Binding-site contacts:
Ligand atom C20 contacts residue ALA351 of chain 1.B at 3.8 Å (hydrophobic).
Ligand atom C20 contacts residue MET355 of chain 1.B at 3.5 Å (hydrophobic).
Ligand atom O5 contacts residue GLU352 of chain 1.B at 3.6 Å.
Ligand atom C29 contacts residue TRP79 of chain 1.B at 3.6 Å (hydrophobic).
Ligand atom C30 contacts residue THR139 of chain 1.B at 3.7 Å.
Ligand atom C27 contacts residue ALA86 of chain 1.B at 3.5 Å (hydrophobic).
Ligand atom O6 contacts residue GLU352 of chain 1.B at 3.0 Å (salt-bridge).
Ligand atom C30 contacts residue GLU352 of chain 1.B at 3.8 Å.
Ligand atom C33 contacts residue TRP120 of chain 1.B at 3.4 Å (hydrophobic).
Ligand atom C33 contacts residue PHE90 of chain 1.B at 3.3 Å (hydrophobic).
Ligand atom O10 contacts residue ILE117 of chain 1.B at 3.6 Å.
Ligand atom O10 contacts residue TRP120 of chain 1.B at 3.8 Å.
Ligand atom C29 contacts residue HIS25 of chain 1.B at 3.6 Å.
Ligand atom C32 contacts residue ALA86 of chain 1.B at 3.5 Å (hydrophobic).
Ligand atom C21 contacts residue GLU81 of chain 1.B at 3.6 Å.
Ligand atom O5 contacts residue ALA351 of chain 1.B at 3.2 Å.
Ligand atom O6 contacts residue ALA351 of chain 1.B at 3.2 Å (h-bond).
Ligand atom C9 contacts residue GLN83 of chain 1.B at 3.9 Å.
Ligand atom O11 contacts residue GLN83 of chain 1.B at 2.7 Å (h-bond).
Ligand atom C34 contacts residue LEU207 of chain 1.B at 3.4 Å (hydrophobic).
Ligand atom C28 contacts residue ALA265 of chain 1.B at 3.4 Å (hydrophobic).
Ligand atom C30 contacts residue PHE140 of chain 1.B at 3.6 Å (hydrophobic).
Ligand atom O12 contacts residue GLN83 of chain 1.B at 3.0 Å (h-bond).
Ligand atom C12 contacts residue LEU207 of chain 1.B at 3.6 Å (hydrophobic).
Ligand atom O8 contacts residue HIS25 of chain 1.B at 2.7 Å (h-bond).
Ligand atom C14 contacts residue GLN83 of chain 1.B at 3.6 Å.
Ligand atom C27 contacts residue PRO80 of chain 1.B at 3.2 Å (hydrophobic).
Ligand atom C13 contacts residue PHE146 of chain 1.B at 3.8 Å (hydrophobic).
Ligand atom C31 contacts residue GLU352 of chain 1.B at 3.5 Å.
Ligand atom C15 contacts residue GLN83 of chain 1.B at 3.5 Å.
Ligand atom C23 contacts residue HIS25 of chain 1.B at 3.5 Å.
Ligand atom O1 contacts residue PHE146 of chain 1.B at 3.2 Å.
Ligand atom O4 contacts residue GLN83 of chain 1.B at 3.6 Å.
Ligand atom O6 contacts residue ILE350 of chain 1.B at 3.8 Å.
Ligand atom C35 contacts residue LEU207 of chain 1.B at 3.5 Å (hydrophobic).
Ligand atom O11 contacts residue MET87 of chain 1.B at 3.2 Å.
Ligand atom C20 contacts residue GLU352 of chain 1.B at 3.7 Å.
Ligand atom C16 contacts residue GLU352 of chain 1.B at 3.8 Å.
Ligand atom C36 contacts residue ALA142 of chain 1.B at 3.7 Å (hydrophobic).
Ligand atom C21 contacts residue GLN83 of chain 1.B at 3.8 Å.

Sequence of chain 1.B:
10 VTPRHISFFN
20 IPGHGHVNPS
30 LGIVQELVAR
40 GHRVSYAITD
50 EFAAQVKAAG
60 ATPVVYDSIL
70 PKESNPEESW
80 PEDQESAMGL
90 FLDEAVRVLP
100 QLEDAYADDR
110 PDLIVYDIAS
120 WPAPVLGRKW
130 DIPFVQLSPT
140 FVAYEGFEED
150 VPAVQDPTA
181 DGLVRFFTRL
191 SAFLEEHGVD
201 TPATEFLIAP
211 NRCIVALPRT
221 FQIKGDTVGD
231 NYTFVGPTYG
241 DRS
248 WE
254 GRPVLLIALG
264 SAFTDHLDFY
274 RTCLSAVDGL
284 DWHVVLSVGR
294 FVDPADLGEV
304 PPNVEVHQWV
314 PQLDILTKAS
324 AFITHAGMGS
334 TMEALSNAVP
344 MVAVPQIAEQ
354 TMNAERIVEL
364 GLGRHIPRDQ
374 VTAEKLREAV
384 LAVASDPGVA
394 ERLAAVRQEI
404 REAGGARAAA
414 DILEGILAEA

The protein below binds the small molecule below.
Small molecule (SMILES): CO[C@H]1C[C@H](O[C@H]2[C@H](C)[C@@H](O[C@@H]3O[C@H](C)C[C@H](N(C)C)[C@H]3O)[C@@H](C)C[C@]3(CO3)C(=O)[C@H](C)[C@@H](O)[C@@H](C)[C@@H](C)OC(=O)[C@@H]2C)O[C@@H](C)[C@@H]1O